Binding-site contacts:
Ligand atom O7 contacts residue GLU374 of chain 1.B at 4.2 Å.
Ligand atom O6 contacts residue MET382 of chain 1.B at 3.4 Å.
Ligand atom C5 contacts residue TYR371 of chain 1.B at 4.4 Å (hydrophobic).
Ligand atom O7 contacts residue ASN379 of chain 1.B at 4.0 Å.
Ligand atom C1 contacts residue SER381 of chain 1.B at 4.2 Å.
Ligand atom C6 contacts residue TYR386 of chain 1.B at 4.2 Å (hydrophobic).
Ligand atom C3 contacts residue GLN369 of chain 1.B at 4.3 Å.
Ligand atom C4 contacts residue GLN369 of chain 1.B at 3.6 Å.
Ligand atom O5 contacts residue TYR371 of chain 1.B at 4.2 Å.
Ligand atom C1 contacts residue TYR371 of chain 1.B at 4.3 Å (hydrophobic).
Ligand atom C5 contacts residue SER381 of chain 1.B at 4.3 Å.
Ligand atom C1 contacts residue ASN379 of chain 1.B at 1.5 Å.
Ligand atom C8 contacts residue ASP385 of chain 1.B at 3.9 Å.
Ligand atom C5 contacts residue ASN379 of chain 1.B at 3.6 Å.
Ligand atom C4 contacts residue ASN379 of chain 1.B at 4.3 Å.
Ligand atom C7 contacts residue ASN379 of chain 1.B at 3.7 Å.
Ligand atom C2 contacts residue GLN375 of chain 1.B at 4.1 Å.
Ligand atom C5 contacts residue MET382 of chain 1.B at 4.3 Å (hydrophobic).
Ligand atom O4 contacts residue GLN369 of chain 1.B at 2.4 Å (h-bond).
Ligand atom O6 contacts residue SER381 of chain 1.B at 4.3 Å.
Ligand atom C3 contacts residue ASN379 of chain 1.B at 4.0 Å.
Ligand atom C6 contacts residue TYR371 of chain 1.B at 3.7 Å (hydrophobic).
Ligand atom C7 contacts residue GLN375 of chain 1.B at 4.2 Å.
Ligand atom O5 contacts residue ASN379 of chain 1.B at 2.3 Å (h-bond).
Ligand atom O5 contacts residue MET382 of chain 1.B at 3.2 Å.
Ligand atom O4 contacts residue TYR371 of chain 1.B at 4.1 Å.
Ligand atom O6 contacts residue ASP385 of chain 1.B at 3.1 Å (salt-bridge).
Ligand atom C6 contacts residue ASP385 of chain 1.B at 4.2 Å.
Ligand atom N2 contacts residue GLN375 of chain 1.B at 4.4 Å.
Ligand atom C1 contacts residue MET382 of chain 1.B at 4.0 Å (hydrophobic).
Ligand atom C2 contacts residue ASN379 of chain 1.B at 2.6 Å.
Ligand atom C5 contacts residue ASP385 of chain 1.B at 4.4 Å.
Ligand atom C6 contacts residue MET382 of chain 1.B at 4.2 Å (hydrophobic).
Ligand atom O7 contacts residue GLN375 of chain 1.B at 3.4 Å.
Ligand atom O5 contacts residue GLN375 of chain 1.B at 4.3 Å.
Ligand atom C1 contacts residue GLN375 of chain 1.B at 3.8 Å.
Ligand atom C4 contacts residue TYR371 of chain 1.B at 4.2 Å (hydrophobic).
Ligand atom N2 contacts residue ASN379 of chain 1.B at 3.1 Å (h-bond).
Ligand atom O6 contacts residue TYR386 of chain 1.B at 4.0 Å.

Sequence of chain 1.B:
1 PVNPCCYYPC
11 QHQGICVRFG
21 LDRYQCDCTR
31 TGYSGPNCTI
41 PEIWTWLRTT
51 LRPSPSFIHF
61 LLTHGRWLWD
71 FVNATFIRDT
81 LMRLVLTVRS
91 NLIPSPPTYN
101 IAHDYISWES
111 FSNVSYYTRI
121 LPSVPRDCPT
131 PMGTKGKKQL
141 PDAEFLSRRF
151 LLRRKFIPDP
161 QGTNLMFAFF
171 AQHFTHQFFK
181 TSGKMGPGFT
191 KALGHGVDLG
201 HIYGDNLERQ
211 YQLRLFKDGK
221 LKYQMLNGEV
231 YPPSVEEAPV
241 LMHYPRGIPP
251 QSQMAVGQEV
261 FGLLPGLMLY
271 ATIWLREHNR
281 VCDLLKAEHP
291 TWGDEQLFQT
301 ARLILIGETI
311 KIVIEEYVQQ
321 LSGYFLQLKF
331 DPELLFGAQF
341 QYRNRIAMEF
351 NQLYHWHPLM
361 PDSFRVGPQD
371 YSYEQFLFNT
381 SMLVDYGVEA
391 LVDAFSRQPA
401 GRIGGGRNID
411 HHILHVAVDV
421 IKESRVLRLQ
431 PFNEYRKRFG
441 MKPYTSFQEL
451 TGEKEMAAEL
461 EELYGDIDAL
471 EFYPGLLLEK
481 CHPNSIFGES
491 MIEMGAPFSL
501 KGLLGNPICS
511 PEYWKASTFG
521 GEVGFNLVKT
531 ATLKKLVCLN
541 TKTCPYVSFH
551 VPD

A small-molecule ligand and the protein it binds are described below.
Small molecule (SMILES): CC(=O)N[C@H]1[C@H](O[C@H]2[C@H](O)[C@@H](NC(C)=O)CO[C@@H]2CO)O[C@H](CO)[C@@H](O)[C@@H]1O